A small-molecule ligand and the protein it binds are described below.
Small molecule (SMILES): CC(=O)N[C@@H]1[C@@H](O)[C@H](O)[C@@H](CO)O[C@H]1O

Binding-site contacts:
Ligand atom C7 contacts residue ILE110 of chain 1.A at 3.7 Å (hydrophobic).
Ligand atom C8 contacts residue ASN112 of chain 1.A at 3.5 Å.
Ligand atom N2 contacts residue ASN112 of chain 1.A at 2.8 Å (h-bond).
Ligand atom C7 contacts residue PRO111 of chain 1.A at 4.4 Å (hydrophobic).
Ligand atom C3 contacts residue ASN112 of chain 1.A at 3.8 Å.
Ligand atom O7 contacts residue ILE110 of chain 1.A at 3.1 Å (h-bond).
Ligand atom C8 contacts residue ARG109 of chain 1.A at 4.3 Å.
Ligand atom C4 contacts residue ASN112 of chain 1.A at 4.1 Å.
Ligand atom O7 contacts residue ASN112 of chain 1.A at 4.2 Å.
Ligand atom C2 contacts residue ASN112 of chain 1.A at 2.5 Å.
Ligand atom C5 contacts residue ASN112 of chain 1.A at 3.6 Å.
Ligand atom C7 contacts residue ASN112 of chain 1.A at 3.6 Å.
Ligand atom C1 contacts residue ASN112 of chain 1.A at 1.4 Å.
Ligand atom O3 contacts residue ARG109 of chain 1.A at 4.5 Å.
Ligand atom O7 contacts residue ARG109 of chain 1.A at 3.9 Å.
Ligand atom C8 contacts residue ILE110 of chain 1.A at 3.8 Å (hydrophobic).
Ligand atom O7 contacts residue PRO111 of chain 1.A at 3.8 Å.
Ligand atom O5 contacts residue ASN112 of chain 1.A at 2.3 Å (h-bond).

Sequence of chain 1.A:
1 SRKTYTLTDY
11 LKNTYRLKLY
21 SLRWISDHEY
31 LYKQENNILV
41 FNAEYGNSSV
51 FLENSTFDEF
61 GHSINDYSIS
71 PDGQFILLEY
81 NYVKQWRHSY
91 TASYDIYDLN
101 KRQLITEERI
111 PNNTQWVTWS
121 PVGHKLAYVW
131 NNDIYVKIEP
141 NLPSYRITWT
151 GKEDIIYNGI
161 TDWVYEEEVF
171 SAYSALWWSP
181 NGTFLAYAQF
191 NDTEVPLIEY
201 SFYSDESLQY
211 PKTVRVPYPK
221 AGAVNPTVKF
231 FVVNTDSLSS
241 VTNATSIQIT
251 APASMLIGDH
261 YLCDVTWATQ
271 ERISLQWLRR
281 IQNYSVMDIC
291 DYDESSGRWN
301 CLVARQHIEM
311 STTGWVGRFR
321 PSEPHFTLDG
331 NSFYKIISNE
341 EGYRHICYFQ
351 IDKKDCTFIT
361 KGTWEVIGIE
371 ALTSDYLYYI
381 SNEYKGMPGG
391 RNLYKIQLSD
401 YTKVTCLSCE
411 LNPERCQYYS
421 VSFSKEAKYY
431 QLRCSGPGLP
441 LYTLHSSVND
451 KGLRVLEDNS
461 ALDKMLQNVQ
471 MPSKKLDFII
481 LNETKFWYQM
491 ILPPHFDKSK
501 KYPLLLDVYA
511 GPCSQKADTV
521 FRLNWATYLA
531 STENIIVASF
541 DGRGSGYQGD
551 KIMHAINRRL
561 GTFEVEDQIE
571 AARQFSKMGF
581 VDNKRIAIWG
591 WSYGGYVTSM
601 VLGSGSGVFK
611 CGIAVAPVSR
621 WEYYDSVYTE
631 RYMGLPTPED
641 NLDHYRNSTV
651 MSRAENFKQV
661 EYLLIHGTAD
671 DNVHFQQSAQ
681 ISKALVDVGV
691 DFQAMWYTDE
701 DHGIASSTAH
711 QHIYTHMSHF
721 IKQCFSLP